Sequence of chain 19.A:
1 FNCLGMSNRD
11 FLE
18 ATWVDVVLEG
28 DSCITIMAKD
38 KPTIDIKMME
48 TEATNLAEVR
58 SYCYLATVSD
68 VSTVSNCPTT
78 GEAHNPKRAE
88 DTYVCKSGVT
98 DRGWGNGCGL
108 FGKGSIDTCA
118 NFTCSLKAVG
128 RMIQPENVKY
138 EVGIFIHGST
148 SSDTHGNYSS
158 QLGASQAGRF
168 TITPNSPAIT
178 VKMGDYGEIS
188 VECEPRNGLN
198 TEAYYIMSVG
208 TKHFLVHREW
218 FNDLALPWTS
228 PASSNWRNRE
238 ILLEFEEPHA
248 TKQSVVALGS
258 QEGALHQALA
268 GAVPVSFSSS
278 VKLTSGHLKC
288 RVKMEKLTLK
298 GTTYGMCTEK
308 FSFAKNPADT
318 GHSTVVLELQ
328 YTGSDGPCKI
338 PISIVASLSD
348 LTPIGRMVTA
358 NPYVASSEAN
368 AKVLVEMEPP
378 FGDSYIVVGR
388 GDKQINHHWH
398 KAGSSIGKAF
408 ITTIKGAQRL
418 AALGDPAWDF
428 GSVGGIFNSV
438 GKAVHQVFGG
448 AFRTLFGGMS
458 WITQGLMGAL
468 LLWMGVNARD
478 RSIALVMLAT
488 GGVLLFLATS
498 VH

Sequence of chain 59.E:
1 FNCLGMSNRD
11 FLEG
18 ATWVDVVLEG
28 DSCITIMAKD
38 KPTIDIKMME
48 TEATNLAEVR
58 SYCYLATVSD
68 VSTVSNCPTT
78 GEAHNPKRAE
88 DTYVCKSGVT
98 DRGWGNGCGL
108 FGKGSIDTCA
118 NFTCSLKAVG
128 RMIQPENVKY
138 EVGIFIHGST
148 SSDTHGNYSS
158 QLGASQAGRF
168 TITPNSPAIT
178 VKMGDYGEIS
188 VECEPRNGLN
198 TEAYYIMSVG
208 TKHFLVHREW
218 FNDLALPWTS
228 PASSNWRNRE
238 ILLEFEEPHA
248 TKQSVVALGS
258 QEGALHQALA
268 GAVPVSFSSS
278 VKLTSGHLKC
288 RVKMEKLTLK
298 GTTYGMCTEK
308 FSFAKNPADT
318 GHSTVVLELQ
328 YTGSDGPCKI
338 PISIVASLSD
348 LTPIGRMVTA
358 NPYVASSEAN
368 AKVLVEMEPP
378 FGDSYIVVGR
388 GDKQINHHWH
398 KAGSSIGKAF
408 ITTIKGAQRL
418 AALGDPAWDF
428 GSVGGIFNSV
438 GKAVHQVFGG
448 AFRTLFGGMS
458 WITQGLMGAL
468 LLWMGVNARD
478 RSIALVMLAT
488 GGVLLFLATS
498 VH

This small molecule binds to this protein.
Small molecule (SMILES): CC(=O)N[C@@H]1[C@@H](O)[C@H](O)[C@@H](CO)O[C@H]1O

Binding-site contacts:
Ligand atom N2 contacts residue TYR90 of chain 59.E at 4.4 Å.
Ligand atom C1 contacts residue THR89 of chain 59.E at 4.4 Å.
Ligand atom C5 contacts residue THR89 of chain 59.E at 4.2 Å.
Ligand atom O7 contacts residue ASP67 of chain 59.E at 3.5 Å (salt-bridge).
Ligand atom C5 contacts residue THR120 of chain 59.E at 4.0 Å.
Ligand atom O6 contacts residue THR120 of chain 59.E at 2.5 Å (h-bond).
Ligand atom C8 contacts residue ASN118 of chain 59.E at 4.4 Å.
Ligand atom C5 contacts residue PHE119 of chain 59.E at 4.4 Å (hydrophobic).
Ligand atom O5 contacts residue THR89 of chain 59.E at 4.3 Å.
Ligand atom O5 contacts residue THR120 of chain 59.E at 3.4 Å (h-bond).
Ligand atom O5 contacts residue SER66 of chain 59.E at 4.4 Å.
Ligand atom C7 contacts residue ASP67 of chain 59.E at 3.9 Å.
Ligand atom O6 contacts residue PHE119 of chain 59.E at 4.0 Å.
Ligand atom C1 contacts residue ASN118 of chain 59.E at 1.4 Å.
Ligand atom C8 contacts residue TYR90 of chain 59.E at 3.8 Å (hydrophobic).
Ligand atom C6 contacts residue PHE119 of chain 59.E at 3.8 Å (hydrophobic).
Ligand atom C5 contacts residue ASN118 of chain 59.E at 3.6 Å.
Ligand atom C4 contacts residue ASN118 of chain 59.E at 4.2 Å.
Ligand atom O5 contacts residue PHE119 of chain 59.E at 3.8 Å.
Ligand atom C7 contacts residue TYR90 of chain 59.E at 4.1 Å (hydrophobic).
Ligand atom C1 contacts residue SER66 of chain 59.E at 4.5 Å.
Ligand atom O7 contacts residue ASN118 of chain 59.E at 3.0 Å (h-bond).
Ligand atom O4 contacts residue THR300 of chain 19.A at 4.5 Å.
Ligand atom C6 contacts residue THR120 of chain 59.E at 3.4 Å.
Ligand atom O5 contacts residue ASN118 of chain 59.E at 2.3 Å (h-bond).
Ligand atom O7 contacts residue SER66 of chain 59.E at 3.5 Å.
Ligand atom C7 contacts residue ASN118 of chain 59.E at 3.1 Å.
Ligand atom C8 contacts residue ASP67 of chain 59.E at 4.0 Å.
Ligand atom N2 contacts residue ASN118 of chain 59.E at 2.9 Å (h-bond).
Ligand atom C6 contacts residue THR89 of chain 59.E at 4.2 Å.
Ligand atom C2 contacts residue ASN118 of chain 59.E at 2.5 Å.
Ligand atom C3 contacts residue ASN118 of chain 59.E at 3.8 Å.